Sequence of chain 1.C:
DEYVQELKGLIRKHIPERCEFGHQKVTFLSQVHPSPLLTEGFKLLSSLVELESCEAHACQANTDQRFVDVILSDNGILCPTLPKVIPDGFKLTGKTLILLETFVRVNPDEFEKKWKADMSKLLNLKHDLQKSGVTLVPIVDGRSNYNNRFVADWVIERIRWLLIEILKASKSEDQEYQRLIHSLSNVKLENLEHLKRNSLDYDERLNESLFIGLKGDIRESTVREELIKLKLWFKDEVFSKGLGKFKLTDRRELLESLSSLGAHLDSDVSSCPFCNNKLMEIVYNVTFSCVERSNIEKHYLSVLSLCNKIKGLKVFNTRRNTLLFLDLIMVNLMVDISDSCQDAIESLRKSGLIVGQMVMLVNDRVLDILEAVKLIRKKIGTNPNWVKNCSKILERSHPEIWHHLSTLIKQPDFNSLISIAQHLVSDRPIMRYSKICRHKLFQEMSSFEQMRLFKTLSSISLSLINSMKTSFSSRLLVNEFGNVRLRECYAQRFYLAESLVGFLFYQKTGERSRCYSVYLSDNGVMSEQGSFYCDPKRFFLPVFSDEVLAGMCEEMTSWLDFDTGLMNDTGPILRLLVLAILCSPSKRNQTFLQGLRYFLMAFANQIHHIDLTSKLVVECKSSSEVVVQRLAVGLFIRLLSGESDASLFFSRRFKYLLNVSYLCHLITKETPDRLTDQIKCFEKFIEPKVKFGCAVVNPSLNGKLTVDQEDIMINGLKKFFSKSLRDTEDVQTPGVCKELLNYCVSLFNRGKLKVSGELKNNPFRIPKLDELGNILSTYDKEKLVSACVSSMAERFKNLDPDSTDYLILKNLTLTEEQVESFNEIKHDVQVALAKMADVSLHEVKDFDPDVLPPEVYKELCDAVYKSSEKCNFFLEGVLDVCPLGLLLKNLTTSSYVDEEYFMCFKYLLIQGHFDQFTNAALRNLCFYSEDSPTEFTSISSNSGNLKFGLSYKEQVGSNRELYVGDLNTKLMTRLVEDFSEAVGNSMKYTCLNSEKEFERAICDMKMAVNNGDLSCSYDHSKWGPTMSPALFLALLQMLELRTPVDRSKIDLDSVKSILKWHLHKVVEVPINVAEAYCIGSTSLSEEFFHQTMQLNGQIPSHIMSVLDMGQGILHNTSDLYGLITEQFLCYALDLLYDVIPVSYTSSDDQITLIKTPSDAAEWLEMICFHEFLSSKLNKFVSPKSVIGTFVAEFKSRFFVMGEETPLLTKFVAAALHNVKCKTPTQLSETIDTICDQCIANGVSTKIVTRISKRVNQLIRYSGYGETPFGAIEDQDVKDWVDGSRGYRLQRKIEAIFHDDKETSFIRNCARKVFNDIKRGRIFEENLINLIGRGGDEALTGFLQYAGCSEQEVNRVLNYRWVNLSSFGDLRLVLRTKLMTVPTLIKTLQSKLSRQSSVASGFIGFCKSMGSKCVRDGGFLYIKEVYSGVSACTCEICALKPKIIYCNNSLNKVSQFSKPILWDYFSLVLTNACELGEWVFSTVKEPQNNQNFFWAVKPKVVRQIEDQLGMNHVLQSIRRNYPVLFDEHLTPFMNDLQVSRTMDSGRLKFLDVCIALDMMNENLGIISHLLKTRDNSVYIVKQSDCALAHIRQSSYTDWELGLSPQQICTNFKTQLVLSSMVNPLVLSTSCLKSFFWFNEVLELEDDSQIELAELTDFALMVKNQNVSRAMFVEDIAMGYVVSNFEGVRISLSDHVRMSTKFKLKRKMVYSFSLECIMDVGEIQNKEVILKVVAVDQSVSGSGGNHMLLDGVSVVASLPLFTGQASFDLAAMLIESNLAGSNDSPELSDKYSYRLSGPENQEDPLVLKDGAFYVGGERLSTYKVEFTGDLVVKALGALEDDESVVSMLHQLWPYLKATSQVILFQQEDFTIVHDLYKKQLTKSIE

Binding-site contacts:
Ligand atom C2' contacts residue LYS502 of chain 1.C at 3.4 Å.
Ligand atom C4 contacts residue ASN335 of chain 1.C at 2.9 Å.
Ligand atom N3 contacts residue ASN335 of chain 1.C at 3.0 Å (h-bond).
Ligand atom C2 contacts residue LYS502 of chain 1.C at 3.0 Å.
Ligand atom O2' contacts residue CYS1622 of chain 1.C at 3.4 Å (h-bond).
Ligand atom C8 contacts residue TYR1449 of chain 1.C at 3.0 Å (hydrophobic).
Ligand atom N4 contacts residue PHE533 of chain 1.C at 3.3 Å.
Ligand atom N3 contacts residue ASP391 of chain 1.C at 3.4 Å (salt-bridge).
Ligand atom O2 contacts residue PHE583 of chain 1.C at 3.2 Å.
Ligand atom C4 contacts residue LYS502 of chain 1.C at 3.4 Å.
Ligand atom C2 contacts residue LEU495 of chain 1.C at 3.3 Å (hydrophobic).
Ligand atom C6 contacts residue THR503 of chain 1.C at 3.5 Å.
Ligand atom N3 contacts residue TYR534 of chain 1.C at 3.0 Å (h-bond).
Ligand atom OP2 contacts residue LEU328 of chain 1.C at 3.1 Å.
Ligand atom C6 contacts residue ASP391 of chain 1.C at 3.3 Å.
Ligand atom O4 contacts residue ASN335 of chain 1.C at 3.2 Å (h-bond).
Ligand atom C5 contacts residue ASN335 of chain 1.C at 3.4 Å.
Ligand atom O6 contacts residue ASN390 of chain 1.C at 2.7 Å (h-bond).
Ligand atom N1 contacts residue ASP391 of chain 1.C at 2.3 Å (salt-bridge).
Ligand atom N4 contacts residue SER492 of chain 1.C at 3.2 Å.
Ligand atom O2 contacts residue LEU897 of chain 1.C at 3.5 Å.
Ligand atom C2 contacts residue ASP391 of chain 1.C at 3.0 Å.
Ligand atom O6 contacts residue LYS502 of chain 1.C at 2.6 Å (salt-bridge).
Ligand atom O6 contacts residue SER504 of chain 1.C at 3.2 Å (h-bond).
Ligand atom N1 contacts residue LYS502 of chain 1.C at 3.0 Å (salt-bridge).
Ligand atom C4 contacts residue TYR534 of chain 1.C at 3.3 Å (hydrophobic).
Ligand atom N4 contacts residue PHE905 of chain 1.C at 3.5 Å.
Ligand atom N2 contacts residue LYS502 of chain 1.C at 2.9 Å (salt-bridge).
Ligand atom N7 contacts residue TYR1449 of chain 1.C at 3.2 Å (h-bond).
Ligand atom OP1 contacts residue SER332 of chain 1.C at 3.4 Å (h-bond).
Ligand atom N3 contacts residue LEU495 of chain 1.C at 3.4 Å.
Ligand atom O2 contacts residue ASP391 of chain 1.C at 3.0 Å (salt-bridge).
Ligand atom O6 contacts residue THR503 of chain 1.C at 3.0 Å (h-bond).
Ligand atom C2 contacts residue TYR534 of chain 1.C at 3.4 Å (hydrophobic).
Ligand atom N3 contacts residue LYS502 of chain 1.C at 2.5 Å (salt-bridge).
Ligand atom C6 contacts residue LYS502 of chain 1.C at 3.2 Å.
Ligand atom O2' contacts residue TYR1449 of chain 1.C at 3.2 Å.
Ligand atom N2 contacts residue ASP391 of chain 1.C at 2.8 Å (salt-bridge).
Ligand atom O2' contacts residue GLY339 of chain 1.C at 3.3 Å.
Ligand atom OP1 contacts residue VAL1561 of chain 1.C at 3.4 Å.

This small molecule binds to this protein.
Small molecule (SMILES): Nc1ccn([C@@H]2O[C@H](CO[P](=O)(O)O[C@H]3[C@@H](O)[C@H](n4cnc5c(=O)nc(N)[nH]c54)O[C@@H]3CO[P](=O)(O)O[C@H]3[C@@H](O)[C@H](n4ccc(=O)[nH]c4=O)O[C@@H]3CO[P](=O)(O)O[C@H]3[C@@H](O)[C@H](n4cnc5c(=O)nc(N)[nH]c54)O[C@@H]3CO[P](=O)(O)O[C@H]3[C@@H](O)[C@H](n4ccc(=O)[nH]c4=O)O[C@@H]3CO[P](=O)(O)O[C@H]3[C@@H](O)[C@H](n4ccc(N)nc4=O)O[C@@H]3COP(=O)=O)[C@@H](O[P](=O)(O)OC[C@H]3O[C@@H](n4cnc5c(=O)nc(N)[nH]c54)[C@H](O)[C@@H]3O)[C@H]2O)c(=O)n1